Sequence of chain 1.A:
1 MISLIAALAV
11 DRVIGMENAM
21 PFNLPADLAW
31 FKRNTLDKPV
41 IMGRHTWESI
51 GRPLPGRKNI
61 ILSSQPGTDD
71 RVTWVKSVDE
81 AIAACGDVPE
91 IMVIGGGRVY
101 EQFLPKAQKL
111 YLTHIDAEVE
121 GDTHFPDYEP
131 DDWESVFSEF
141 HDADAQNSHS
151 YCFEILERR

Binding-site contacts:
Ligand atom N8 contacts residue ASP27 of chain 1.A at 3.5 Å (salt-bridge).
Ligand atom N3 contacts residue ALA7 of chain 1.A at 3.8 Å.
Ligand atom NA4 contacts residue PHE31 of chain 1.A at 3.8 Å.
Ligand atom NA4 contacts residue ILE94 of chain 1.A at 2.8 Å (h-bond).
Ligand atom N1 contacts residue ALA7 of chain 1.A at 3.9 Å.
Ligand atom N1 contacts residue ASP27 of chain 1.A at 2.7 Å (salt-bridge).
Ligand atom C4A contacts residue PHE31 of chain 1.A at 3.7 Å (hydrophobic).
Ligand atom O1 contacts residue LEU54 of chain 1.A at 3.9 Å.
Ligand atom N3 contacts residue ILE5 of chain 1.A at 3.8 Å.
Ligand atom O1 contacts residue PHE31 of chain 1.A at 3.4 Å.
Ligand atom NA2 contacts residue THR113 of chain 1.A at 3.6 Å.
Ligand atom NA2 contacts residue ASP27 of chain 1.A at 2.8 Å (salt-bridge).
Ligand atom C contacts residue ARG52 of chain 1.A at 3.8 Å.
Ligand atom NA4 contacts residue ILE5 of chain 1.A at 2.8 Å (h-bond).
Ligand atom CA contacts residue ARG52 of chain 1.A at 3.8 Å.
Ligand atom CM contacts residue SER49 of chain 1.A at 3.6 Å.
Ligand atom N3 contacts residue PHE31 of chain 1.A at 3.6 Å.
Ligand atom C14 contacts residue ILE50 of chain 1.A at 3.6 Å (hydrophobic).
Ligand atom C2 contacts residue PHE31 of chain 1.A at 3.9 Å (hydrophobic).
Ligand atom C4 contacts residue PHE31 of chain 1.A at 3.6 Å (hydrophobic).
Ligand atom C2 contacts residue ALA7 of chain 1.A at 3.8 Å (hydrophobic).
Ligand atom NA2 contacts residue ALA6 of chain 1.A at 3.7 Å.
Ligand atom C8A contacts residue ASP27 of chain 1.A at 3.7 Å.
Ligand atom N3 contacts residue ALA6 of chain 1.A at 3.5 Å.
Ligand atom O contacts residue ARG52 of chain 1.A at 2.9 Å (salt-bridge).
Ligand atom NA4 contacts residue TYR100 of chain 1.A at 3.4 Å (h-bond).
Ligand atom O2 contacts residue LYS32 of chain 1.A at 3.6 Å.
Ligand atom C2 contacts residue ASP27 of chain 1.A at 3.5 Å.
Ligand atom OE2 contacts residue ARG52 of chain 1.A at 3.6 Å (salt-bridge).
Ligand atom O2 contacts residue ARG57 of chain 1.A at 2.6 Å (salt-bridge).
Ligand atom O1 contacts residue ARG57 of chain 1.A at 2.7 Å (salt-bridge).
Ligand atom O1 contacts residue LYS32 of chain 1.A at 3.8 Å.
Ligand atom C16 contacts residue LEU28 of chain 1.A at 3.9 Å (hydrophobic).
Ligand atom C2 contacts residue ALA6 of chain 1.A at 3.9 Å (hydrophobic).
Ligand atom N10 contacts residue ILE50 of chain 1.A at 3.7 Å.
Ligand atom C16 contacts residue PHE31 of chain 1.A at 3.6 Å (hydrophobic).
Ligand atom C4 contacts residue ILE5 of chain 1.A at 3.6 Å (hydrophobic).
Ligand atom N8 contacts residue LEU28 of chain 1.A at 3.9 Å.
Ligand atom CT contacts residue ARG57 of chain 1.A at 3.4 Å.
Ligand atom NA2 contacts residue ALA7 of chain 1.A at 3.9 Å.

The small molecule below binds the protein below.
Small molecule (SMILES): CN(Cc1cnc2nc(N)nc(N)c2n1)c1ccc(C(=O)N[C@@H](CCC(=O)O)C(=O)O)cc1